A small-molecule ligand and the protein it binds are described below.
Small molecule (SMILES): OC[C@H]1O[C@H](O)[C@H](O)[C@@H](O)[C@@H]1O

Binding-site contacts:
Ligand atom C6 contacts residue THR89 of chain 3.A at 3.8 Å.
Ligand atom C3 contacts residue ASP286 of chain 3.A at 3.1 Å.
Ligand atom O3 contacts residue GLU180 of chain 3.A at 3.0 Å (salt-bridge).
Ligand atom C3 contacts residue MN1 of chain 3.C at 3.1 Å.
Ligand atom O1 contacts residue PHE93 of chain 3.A at 4.0 Å.
Ligand atom O4 contacts residue ASP244 of chain 3.A at 3.0 Å (salt-bridge).
Ligand atom O3 contacts residue MN1 of chain 3.C at 2.4 Å.
Ligand atom O5 contacts residue PHE93 of chain 3.A at 3.8 Å.
Ligand atom O4 contacts residue GLU180 of chain 3.A at 2.5 Å (salt-bridge).
Ligand atom O4 contacts residue ASP286 of chain 3.A at 3.2 Å (salt-bridge).
Ligand atom O6 contacts residue THR89 of chain 3.A at 3.6 Å.
Ligand atom C6 contacts residue HIS53 of chain 3.A at 3.6 Å.
Ligand atom C4 contacts residue ASP286 of chain 3.A at 3.7 Å.
Ligand atom C5 contacts residue HIS53 of chain 3.A at 3.3 Å.
Ligand atom O1 contacts residue HIS53 of chain 3.A at 3.2 Å.
Ligand atom C6 contacts residue TRP15 of chain 3.A at 3.9 Å (hydrophobic).
Ligand atom O3 contacts residue GLU216 of chain 3.A at 3.2 Å (salt-bridge).
Ligand atom O2 contacts residue PHE25 of chain 2.A at 3.3 Å.
Ligand atom O6 contacts residue GLU180 of chain 3.A at 3.4 Å (salt-bridge).
Ligand atom O4 contacts residue MN1 of chain 3.C at 2.2 Å.
Ligand atom C5 contacts residue TRP15 of chain 3.A at 3.9 Å (hydrophobic).
Ligand atom C5 contacts residue GLU180 of chain 3.A at 4.2 Å.
Ligand atom C4 contacts residue MN1 of chain 3.C at 3.1 Å.
Ligand atom O6 contacts residue TRP136 of chain 3.A at 3.4 Å.
Ligand atom O4 contacts residue GLU216 of chain 3.A at 4.2 Å.
Ligand atom O2 contacts residue TRP136 of chain 3.A at 3.8 Å.
Ligand atom O3 contacts residue HIS219 of chain 3.A at 3.4 Å.
Ligand atom O3 contacts residue ASP286 of chain 3.A at 2.9 Å (salt-bridge).
Ligand atom C6 contacts residue GLU180 of chain 3.A at 3.8 Å.
Ligand atom C1 contacts residue TRP136 of chain 3.A at 3.6 Å (hydrophobic).
Ligand atom O5 contacts residue TRP136 of chain 3.A at 3.6 Å.
Ligand atom O6 contacts residue VAL134 of chain 3.A at 3.6 Å.
Ligand atom C2 contacts residue TRP136 of chain 3.A at 3.5 Å (hydrophobic).
Ligand atom C1 contacts residue PHE93 of chain 3.A at 3.7 Å (hydrophobic).
Ligand atom O1 contacts residue TRP15 of chain 3.A at 3.6 Å (h-bond).
Ligand atom C4 contacts residue GLU180 of chain 3.A at 3.2 Å.
Ligand atom C3 contacts residue GLU180 of chain 3.A at 3.9 Å.
Ligand atom O6 contacts residue HIS53 of chain 3.A at 4.1 Å.
Ligand atom O5 contacts residue HIS53 of chain 3.A at 2.7 Å (h-bond).
Ligand atom C1 contacts residue HIS53 of chain 3.A at 3.5 Å.

Sequence of chain 3.A:
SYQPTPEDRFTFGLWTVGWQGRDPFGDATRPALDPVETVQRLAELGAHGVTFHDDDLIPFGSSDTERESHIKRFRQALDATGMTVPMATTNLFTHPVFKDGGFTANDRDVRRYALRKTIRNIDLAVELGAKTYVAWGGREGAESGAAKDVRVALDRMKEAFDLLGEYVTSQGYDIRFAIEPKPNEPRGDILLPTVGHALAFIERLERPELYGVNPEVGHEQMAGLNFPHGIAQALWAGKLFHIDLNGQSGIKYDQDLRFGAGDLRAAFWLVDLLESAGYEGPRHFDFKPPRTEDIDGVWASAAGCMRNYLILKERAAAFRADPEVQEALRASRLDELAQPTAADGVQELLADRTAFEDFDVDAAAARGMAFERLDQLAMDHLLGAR

Sequence of chain 2.A:
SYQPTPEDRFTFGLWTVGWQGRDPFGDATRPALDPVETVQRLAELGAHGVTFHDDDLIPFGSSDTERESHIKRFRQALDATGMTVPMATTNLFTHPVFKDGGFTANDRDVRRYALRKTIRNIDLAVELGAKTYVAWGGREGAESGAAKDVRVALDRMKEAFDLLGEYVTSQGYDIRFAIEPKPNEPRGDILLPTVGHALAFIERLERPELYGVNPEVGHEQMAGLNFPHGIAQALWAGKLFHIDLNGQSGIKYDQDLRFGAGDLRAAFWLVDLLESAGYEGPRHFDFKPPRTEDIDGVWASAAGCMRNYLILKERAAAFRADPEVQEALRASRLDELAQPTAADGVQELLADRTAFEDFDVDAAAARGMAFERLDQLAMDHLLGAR